Sequence of chain 6.A:
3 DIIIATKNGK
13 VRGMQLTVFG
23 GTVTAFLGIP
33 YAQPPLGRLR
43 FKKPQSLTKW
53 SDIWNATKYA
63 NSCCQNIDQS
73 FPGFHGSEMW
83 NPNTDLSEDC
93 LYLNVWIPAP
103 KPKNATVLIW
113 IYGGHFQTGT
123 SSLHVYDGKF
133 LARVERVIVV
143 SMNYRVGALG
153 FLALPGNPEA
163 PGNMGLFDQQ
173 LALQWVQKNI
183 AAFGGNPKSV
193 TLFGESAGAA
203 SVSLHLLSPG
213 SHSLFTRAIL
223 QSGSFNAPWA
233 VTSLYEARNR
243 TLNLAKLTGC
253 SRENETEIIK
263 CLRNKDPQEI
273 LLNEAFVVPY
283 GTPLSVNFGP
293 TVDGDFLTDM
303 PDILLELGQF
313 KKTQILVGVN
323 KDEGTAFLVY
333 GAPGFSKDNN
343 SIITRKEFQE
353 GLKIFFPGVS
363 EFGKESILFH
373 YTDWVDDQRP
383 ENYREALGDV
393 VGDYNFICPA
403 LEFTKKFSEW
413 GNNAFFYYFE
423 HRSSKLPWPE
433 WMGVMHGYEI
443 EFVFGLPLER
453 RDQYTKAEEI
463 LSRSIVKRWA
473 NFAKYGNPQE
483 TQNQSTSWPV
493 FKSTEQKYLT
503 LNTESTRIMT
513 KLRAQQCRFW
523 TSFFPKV

This protein binds this small molecule.
Small molecule (SMILES): CC(=O)N[C@H]1[C@H](O[C@H]2[C@H](O)[C@@H](NC(C)=O)CO[C@@H]2CO[C@H]2O[C@@H](C)[C@@H](O)[C@@H](O)[C@@H]2O)O[C@H](CO)[C@@H](O)[C@@H]1O

Binding-site contacts:
Ligand atom N2 contacts residue ASN241 of chain 6.A at 2.9 Å (h-bond).
Ligand atom O3 contacts residue VAL280 of chain 6.A at 4.1 Å.
Ligand atom C3 contacts residue ASN241 of chain 6.A at 3.8 Å.
Ligand atom C5 contacts residue ASN245 of chain 6.A at 3.9 Å.
Ligand atom O3 contacts residue PHE278 of chain 6.A at 4.2 Å.
Ligand atom O2 contacts residue PRO281 of chain 6.A at 3.7 Å.
Ligand atom O6 contacts residue ASN245 of chain 6.A at 4.4 Å.
Ligand atom C7 contacts residue ASN241 of chain 6.A at 3.7 Å.
Ligand atom O4 contacts residue PHE278 of chain 6.A at 3.6 Å.
Ligand atom O7 contacts residue ASN241 of chain 6.A at 4.3 Å.
Ligand atom O7 contacts residue PRO281 of chain 6.A at 3.3 Å.
Ligand atom C1 contacts residue ASN245 of chain 6.A at 3.9 Å.
Ligand atom C1 contacts residue ASN245 of chain 6.A at 4.3 Å.
Ligand atom C5 contacts residue PHE278 of chain 6.A at 3.9 Å (hydrophobic).
Ligand atom C5 contacts residue ASN241 of chain 6.A at 3.8 Å.
Ligand atom C6 contacts residue LEU249 of chain 6.A at 3.6 Å (hydrophobic).
Ligand atom C1 contacts residue ASN241 of chain 6.A at 1.5 Å.
Ligand atom C6 contacts residue ASN245 of chain 6.A at 4.2 Å.
Ligand atom O5 contacts residue ASN245 of chain 6.A at 4.1 Å.
Ligand atom C8 contacts residue LYS248 of chain 6.A at 3.7 Å.
Ligand atom O5 contacts residue ASN241 of chain 6.A at 2.5 Å (h-bond).
Ligand atom O3 contacts residue PRO281 of chain 6.A at 3.8 Å.
Ligand atom C5 contacts residue ASN245 of chain 6.A at 4.1 Å.
Ligand atom C7 contacts residue PRO281 of chain 6.A at 4.4 Å (hydrophobic).
Ligand atom C3 contacts residue PHE278 of chain 6.A at 3.9 Å (hydrophobic).
Ligand atom C4 contacts residue PHE278 of chain 6.A at 3.1 Å (hydrophobic).
Ligand atom O5 contacts residue ASN245 of chain 6.A at 3.3 Å (h-bond).
Ligand atom C6 contacts residue PHE278 of chain 6.A at 4.4 Å (hydrophobic).
Ligand atom O5 contacts residue PRO281 of chain 6.A at 4.4 Å.
Ligand atom C4 contacts residue ASN241 of chain 6.A at 4.3 Å.
Ligand atom C3 contacts residue PRO281 of chain 6.A at 4.2 Å (hydrophobic).
Ligand atom C5 contacts residue PRO281 of chain 6.A at 4.4 Å (hydrophobic).
Ligand atom C2 contacts residue ASN241 of chain 6.A at 2.5 Å.
Ligand atom C6 contacts residue ASN245 of chain 6.A at 3.3 Å.
Ligand atom O3 contacts residue PRO281 of chain 6.A at 4.3 Å.